This protein binds this small molecule.
Small molecule (SMILES): O=P(O)(O)OCC(O)[C@@H](O)[C@H](O)CCO

Binding-site contacts:
Ligand atom C1 contacts residue THR326 of chain 2.B at 3.6 Å.
Ligand atom C3 contacts residue LYS369 of chain 2.B at 3.0 Å.
Ligand atom O1P contacts residue NAI1 of chain 2.H at 3.1 Å (h-bond).
Ligand atom C2 contacts residue LYS489 of chain 2.B at 3.4 Å.
Ligand atom P contacts residue ASP356 of chain 2.B at 3.0 Å.
Ligand atom C5 contacts residue LYS369 of chain 2.B at 3.7 Å.
Ligand atom O2P contacts residue NAI1 of chain 2.H at 3.2 Å.
Ligand atom C4 contacts residue SER323 of chain 2.B at 3.4 Å.
Ligand atom O1 contacts residue LYS489 of chain 2.B at 3.8 Å.
Ligand atom O1 contacts residue SER323 of chain 2.B at 3.5 Å.
Ligand atom O3P contacts residue GLY357 of chain 2.B at 3.0 Å (h-bond).
Ligand atom O1 contacts residue GLN325 of chain 2.B at 2.9 Å (h-bond).
Ligand atom C6 contacts residue LEU360 of chain 2.B at 3.5 Å (hydrophobic).
Ligand atom O2P contacts residue LEU360 of chain 2.B at 3.3 Å.
Ligand atom C3 contacts residue LYS489 of chain 2.B at 3.6 Å.
Ligand atom O1 contacts residue THR326 of chain 2.B at 2.6 Å (h-bond).
Ligand atom O5 contacts residue LYS412 of chain 2.B at 3.0 Å.
Ligand atom O6 contacts residue LYS369 of chain 2.B at 3.3 Å (salt-bridge).
Ligand atom C1 contacts residue LYS489 of chain 2.B at 2.6 Å.
Ligand atom O5 contacts residue ILE402 of chain 2.B at 3.7 Å.
Ligand atom O2P contacts residue ASP356 of chain 2.B at 3.4 Å.
Ligand atom C1 contacts residue SER323 of chain 2.B at 3.7 Å.
Ligand atom O5 contacts residue LEU352 of chain 2.B at 3.8 Å.
Ligand atom O4 contacts residue GLN325 of chain 2.B at 3.8 Å.
Ligand atom C4 contacts residue LYS369 of chain 2.B at 3.6 Å.
Ligand atom O1P contacts residue NH41 of chain 2.F at 3.7 Å.
Ligand atom C6 contacts residue LYS369 of chain 2.B at 2.8 Å.
Ligand atom O3P contacts residue NH41 of chain 2.F at 3.5 Å (h-bond).
Ligand atom O4 contacts residue LYS412 of chain 2.B at 3.0 Å (salt-bridge).
Ligand atom O3 contacts residue LYS369 of chain 2.B at 2.8 Å.
Ligand atom O3P contacts residue ASN354 of chain 2.B at 3.5 Å (h-bond).
Ligand atom O6 contacts residue NAI1 of chain 2.H at 3.0 Å.
Ligand atom O3P contacts residue LEU352 of chain 2.B at 3.5 Å.
Ligand atom O3P contacts residue ASP356 of chain 2.B at 2.4 Å.
Ligand atom P contacts residue NAI1 of chain 2.H at 3.7 Å.
Ligand atom O3P contacts residue LEU360 of chain 2.B at 3.7 Å.
Ligand atom O1P contacts residue ASP356 of chain 2.B at 2.6 Å.
Ligand atom O5 contacts residue ASP438 of chain 2.B at 3.9 Å.
Ligand atom O6 contacts residue NH41 of chain 2.F at 3.8 Å.
Ligand atom O4 contacts residue SER323 of chain 2.B at 3.1 Å.

Sequence of chain 2.B:
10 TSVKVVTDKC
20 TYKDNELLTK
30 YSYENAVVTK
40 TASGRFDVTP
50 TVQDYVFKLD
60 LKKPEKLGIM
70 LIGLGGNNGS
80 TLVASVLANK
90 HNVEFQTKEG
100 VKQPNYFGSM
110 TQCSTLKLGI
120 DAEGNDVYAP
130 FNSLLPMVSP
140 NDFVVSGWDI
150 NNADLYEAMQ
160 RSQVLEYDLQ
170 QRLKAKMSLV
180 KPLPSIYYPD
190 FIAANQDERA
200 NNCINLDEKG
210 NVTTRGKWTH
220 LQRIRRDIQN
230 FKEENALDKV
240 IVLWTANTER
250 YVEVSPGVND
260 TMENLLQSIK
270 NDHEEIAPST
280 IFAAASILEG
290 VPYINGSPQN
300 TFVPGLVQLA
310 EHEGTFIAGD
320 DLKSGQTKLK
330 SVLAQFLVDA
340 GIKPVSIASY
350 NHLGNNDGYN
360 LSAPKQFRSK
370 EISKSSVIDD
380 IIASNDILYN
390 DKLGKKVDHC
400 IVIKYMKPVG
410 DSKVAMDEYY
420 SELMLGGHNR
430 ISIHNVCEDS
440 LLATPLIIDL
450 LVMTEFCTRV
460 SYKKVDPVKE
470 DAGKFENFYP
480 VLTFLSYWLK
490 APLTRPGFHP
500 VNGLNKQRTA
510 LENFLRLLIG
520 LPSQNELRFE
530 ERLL